Sequence of chain 3.A:
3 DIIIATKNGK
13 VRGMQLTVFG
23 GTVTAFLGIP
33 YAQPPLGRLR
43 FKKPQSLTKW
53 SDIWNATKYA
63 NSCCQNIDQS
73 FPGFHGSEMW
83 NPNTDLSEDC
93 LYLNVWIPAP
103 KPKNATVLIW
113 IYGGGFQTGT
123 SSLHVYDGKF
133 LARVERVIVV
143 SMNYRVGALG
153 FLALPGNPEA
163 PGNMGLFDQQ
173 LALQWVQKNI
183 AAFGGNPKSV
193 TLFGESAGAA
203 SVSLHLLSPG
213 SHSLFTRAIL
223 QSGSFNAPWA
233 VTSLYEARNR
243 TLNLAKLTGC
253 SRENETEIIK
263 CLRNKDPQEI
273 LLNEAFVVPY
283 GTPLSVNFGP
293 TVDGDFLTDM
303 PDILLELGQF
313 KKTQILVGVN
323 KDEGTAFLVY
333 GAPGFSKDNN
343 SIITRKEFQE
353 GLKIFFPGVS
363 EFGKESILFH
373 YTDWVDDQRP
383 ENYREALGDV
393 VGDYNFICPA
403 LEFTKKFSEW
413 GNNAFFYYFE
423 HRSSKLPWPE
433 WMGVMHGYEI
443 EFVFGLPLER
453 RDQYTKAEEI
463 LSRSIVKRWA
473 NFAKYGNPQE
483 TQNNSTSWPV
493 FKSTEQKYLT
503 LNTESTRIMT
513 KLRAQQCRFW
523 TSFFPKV

The small molecule below binds the protein below.
Small molecule (SMILES): CCN[P](=O)(O)OCC

Binding-site contacts:
Ligand atom C1 contacts residue GLY117 of chain 3.A at 4.0 Å.
Ligand atom P contacts residue ALA199 of chain 3.A at 3.4 Å.
Ligand atom C4 contacts residue LEU286 of chain 3.A at 3.9 Å (hydrophobic).
Ligand atom C1 contacts residue GLY116 of chain 3.A at 4.1 Å.
Ligand atom O3 contacts residue SER198 of chain 3.A at 2.5 Å (h-bond).
Ligand atom P contacts residue HIS438 of chain 3.A at 3.7 Å.
Ligand atom P contacts residue GLY117 of chain 3.A at 3.9 Å.
Ligand atom O3 contacts residue GLY117 of chain 3.A at 4.5 Å.
Ligand atom P contacts residue SER198 of chain 3.A at 1.6 Å.
Ligand atom C4 contacts residue TRP231 of chain 3.A at 3.7 Å (hydrophobic).
Ligand atom C2 contacts residue GLY117 of chain 3.A at 4.2 Å.
Ligand atom C1 contacts residue SER198 of chain 3.A at 3.8 Å.
Ligand atom C3 contacts residue TRP231 of chain 3.A at 4.4 Å (hydrophobic).
Ligand atom O2 contacts residue GLY117 of chain 3.A at 2.7 Å (h-bond).
Ligand atom O2 contacts residue ALA199 of chain 3.A at 2.8 Å (h-bond).
Ligand atom C2 contacts residue PHE329 of chain 3.A at 3.9 Å (hydrophobic).
Ligand atom N contacts residue SER198 of chain 3.A at 2.7 Å (h-bond).
Ligand atom N contacts residue ALA199 of chain 3.A at 4.2 Å.
Ligand atom C4 contacts residue VAL288 of chain 3.A at 3.7 Å (hydrophobic).
Ligand atom O3 contacts residue HIS438 of chain 3.A at 2.8 Å (h-bond).
Ligand atom C3 contacts residue GLY117 of chain 3.A at 4.0 Å.
Ligand atom N contacts residue PHE398 of chain 3.A at 3.8 Å.
Ligand atom C3 contacts residue PHE398 of chain 3.A at 4.5 Å (hydrophobic).
Ligand atom N contacts residue GLY117 of chain 3.A at 4.4 Å.
Ligand atom C3 contacts residue LEU286 of chain 3.A at 4.2 Å (hydrophobic).
Ligand atom C1 contacts residue HIS438 of chain 3.A at 3.7 Å.
Ligand atom N contacts residue TRP231 of chain 3.A at 3.7 Å.
Ligand atom C4 contacts residue GLY117 of chain 3.A at 4.0 Å.
Ligand atom O2 contacts residue SER198 of chain 3.A at 2.5 Å (h-bond).
Ligand atom O2 contacts residue GLY116 of chain 3.A at 3.1 Å (h-bond).
Ligand atom O2 contacts residue GLY115 of chain 3.A at 4.0 Å.
Ligand atom P contacts residue GLY116 of chain 3.A at 4.3 Å.
Ligand atom C3 contacts residue SER198 of chain 3.A at 3.9 Å.